Sequence of chain 1.D:
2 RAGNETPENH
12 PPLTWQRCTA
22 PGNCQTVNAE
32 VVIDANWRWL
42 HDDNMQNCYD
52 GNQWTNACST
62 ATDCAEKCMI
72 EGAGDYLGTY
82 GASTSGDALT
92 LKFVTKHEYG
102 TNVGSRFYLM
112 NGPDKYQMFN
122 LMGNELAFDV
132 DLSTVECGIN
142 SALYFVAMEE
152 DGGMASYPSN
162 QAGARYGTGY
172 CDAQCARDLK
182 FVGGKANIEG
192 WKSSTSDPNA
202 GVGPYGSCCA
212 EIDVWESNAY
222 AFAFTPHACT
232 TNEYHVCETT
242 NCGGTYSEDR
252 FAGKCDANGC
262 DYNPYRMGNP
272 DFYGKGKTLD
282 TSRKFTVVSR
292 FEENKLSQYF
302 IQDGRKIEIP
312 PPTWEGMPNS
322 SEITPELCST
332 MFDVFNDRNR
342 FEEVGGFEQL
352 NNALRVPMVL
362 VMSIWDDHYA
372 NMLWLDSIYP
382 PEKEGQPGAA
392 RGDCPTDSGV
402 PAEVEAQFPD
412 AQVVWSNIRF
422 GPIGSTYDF

Binding-site contacts:
Ligand atom C6 contacts residue GLU217 of chain 1.D at 3.0 Å.
Ligand atom O5 contacts residue ARG392 of chain 1.D at 3.5 Å (salt-bridge).
Ligand atom O4 contacts residue TYR145 of chain 1.D at 3.3 Å (h-bond).
Ligand atom O4 contacts residue ASN259 of chain 1.D at 3.5 Å (h-bond).
Ligand atom C2 contacts residue TRP366 of chain 1.D at 3.6 Å (hydrophobic).
Ligand atom O2 contacts residue GLN175 of chain 1.D at 3.0 Å.
Ligand atom C5 contacts residue GLU217 of chain 1.D at 3.6 Å.
Ligand atom O2 contacts residue THR226 of chain 1.D at 3.6 Å.
Ligand atom C6 contacts residue GLU212 of chain 1.D at 2.8 Å.
Ligand atom C6 contacts residue ARG267 of chain 1.D at 3.6 Å.
Ligand atom O1 contacts residue ASP338 of chain 1.D at 2.6 Å (salt-bridge).
Ligand atom O6 contacts residue THR246 of chain 1.D at 3.4 Å.
Ligand atom O6 contacts residue TYR145 of chain 1.D at 3.1 Å.
Ligand atom C3 contacts residue ASN259 of chain 1.D at 3.3 Å.
Ligand atom O6 contacts residue ARG251 of chain 1.D at 2.9 Å (salt-bridge).
Ligand atom O2 contacts residue TYR380 of chain 1.D at 3.5 Å.
Ligand atom C4 contacts residue TRP366 of chain 1.D at 3.4 Å (hydrophobic).
Ligand atom C5 contacts residue TRP375 of chain 1.D at 3.3 Å (hydrophobic).
Ligand atom C5 contacts residue GLU212 of chain 1.D at 3.2 Å.
Ligand atom C6 contacts residue ASP214 of chain 1.D at 3.2 Å.
Ligand atom C2 contacts residue TYR380 of chain 1.D at 3.6 Å (hydrophobic).
Ligand atom O3 contacts residue GLU217 of chain 1.D at 3.1 Å (salt-bridge).
Ligand atom O3 contacts residue ASP214 of chain 1.D at 3.1 Å (salt-bridge).
Ligand atom C1 contacts residue ASP338 of chain 1.D at 3.2 Å.
Ligand atom O2 contacts residue HIS228 of chain 1.D at 3.1 Å.
Ligand atom O3 contacts residue TRP366 of chain 1.D at 3.4 Å.
Ligand atom O6 contacts residue ARG392 of chain 1.D at 3.3 Å (salt-bridge).
Ligand atom O6 contacts residue GLU217 of chain 1.D at 3.0 Å (salt-bridge).
Ligand atom O5 contacts residue GLU217 of chain 1.D at 3.1 Å (salt-bridge).
Ligand atom O5 contacts residue ARG251 of chain 1.D at 3.3 Å (salt-bridge).
Ligand atom O1 contacts residue ARG267 of chain 1.D at 3.7 Å.
Ligand atom C2 contacts residue ALA258 of chain 1.D at 3.4 Å (hydrophobic).
Ligand atom O3 contacts residue ARG251 of chain 1.D at 3.4 Å (salt-bridge).
Ligand atom O2 contacts residue ASN259 of chain 1.D at 3.1 Å (h-bond).
Ligand atom O3 contacts residue HIS228 of chain 1.D at 3.3 Å (h-bond).
Ligand atom O4 contacts residue TYR171 of chain 1.D at 3.5 Å (h-bond).
Ligand atom O4 contacts residue TRP375 of chain 1.D at 3.5 Å.
Ligand atom O1 contacts residue ARG392 of chain 1.D at 3.2 Å (salt-bridge).
Ligand atom C6 contacts residue TRP375 of chain 1.D at 3.3 Å (hydrophobic).
Ligand atom O6 contacts residue TRP375 of chain 1.D at 3.7 Å.

A small-molecule ligand and the protein it binds are described below.
Small molecule (SMILES): OC[C@H]1O[C@@H](O[C@H]2[C@H](O)[C@@H](O)[C@H](O[C@H]3[C@H](O)[C@@H](O)[C@H](O)O[C@@H]3CO)O[C@@H]2CO)[C@H](O)[C@@H](O)[C@@H]1O